A protein and the small-molecule ligand that binds it are described below.
Small molecule (SMILES): CC(=O)N[C@@H]1[C@@H](O)[C@H](O)[C@@H](CO)O[C@H]1O

Sequence of chain 3.B:
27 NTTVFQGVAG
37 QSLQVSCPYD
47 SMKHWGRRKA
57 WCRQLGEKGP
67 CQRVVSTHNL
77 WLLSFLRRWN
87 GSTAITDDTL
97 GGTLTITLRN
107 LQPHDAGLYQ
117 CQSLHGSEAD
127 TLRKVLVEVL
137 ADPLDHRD

Binding-site contacts:
Ligand atom N2 contacts residue VAL70 of chain 3.B at 4.3 Å.
Ligand atom C4 contacts residue ASN86 of chain 3.B at 4.2 Å.
Ligand atom O6 contacts residue VAL70 of chain 3.B at 4.0 Å.
Ligand atom C1 contacts residue VAL70 of chain 3.B at 3.3 Å (hydrophobic).
Ligand atom C1 contacts residue ARG69 of chain 3.B at 4.5 Å.
Ligand atom C6 contacts residue VAL70 of chain 3.B at 4.3 Å (hydrophobic).
Ligand atom O5 contacts residue VAL70 of chain 3.B at 3.5 Å (h-bond).
Ligand atom O7 contacts residue ASN86 of chain 3.B at 3.9 Å.
Ligand atom C2 contacts residue ASN86 of chain 3.B at 2.5 Å.
Ligand atom C6 contacts residue ARG69 of chain 3.B at 3.9 Å.
Ligand atom C3 contacts residue ARG69 of chain 3.B at 4.4 Å.
Ligand atom C2 contacts residue VAL70 of chain 3.B at 3.7 Å (hydrophobic).
Ligand atom C4 contacts residue ARG69 of chain 3.B at 3.6 Å.
Ligand atom C6 contacts residue GLN68 of chain 3.B at 4.4 Å.
Ligand atom O4 contacts residue GLN68 of chain 3.B at 4.4 Å.
Ligand atom O7 contacts residue VAL70 of chain 3.B at 4.0 Å.
Ligand atom C1 contacts residue ASN86 of chain 3.B at 1.4 Å.
Ligand atom C7 contacts residue VAL70 of chain 3.B at 4.4 Å (hydrophobic).
Ligand atom C5 contacts residue ASN86 of chain 3.B at 3.7 Å.
Ligand atom O5 contacts residue ARG69 of chain 3.B at 3.7 Å.
Ligand atom C5 contacts residue ARG69 of chain 3.B at 3.9 Å.
Ligand atom C3 contacts residue ASN86 of chain 3.B at 3.8 Å.
Ligand atom O5 contacts residue ASN86 of chain 3.B at 2.4 Å (h-bond).
Ligand atom C7 contacts residue ASN86 of chain 3.B at 3.6 Å.
Ligand atom N2 contacts residue ASN86 of chain 3.B at 2.9 Å (h-bond).
Ligand atom O4 contacts residue ARG69 of chain 3.B at 4.5 Å.
Ligand atom C8 contacts residue ASN86 of chain 3.B at 4.4 Å.
Ligand atom C2 contacts residue ARG69 of chain 3.B at 4.2 Å.